Binding-site contacts:
Ligand atom O4 contacts residue LYS84 of chain 3.A at 2.8 Å (salt-bridge).
Ligand atom O3 contacts residue LYS84 of chain 3.A at 2.8 Å (salt-bridge).
Ligand atom C5 contacts residue LEU267 of chain 2.A at 3.8 Å (hydrophobic).
Ligand atom C4 contacts residue ARG105 of chain 2.A at 3.9 Å.
Ligand atom C4 contacts residue ARG167 of chain 2.A at 3.2 Å.
Ligand atom O1P contacts residue SER80 of chain 3.A at 2.9 Å (h-bond).
Ligand atom N2 contacts residue LEU267 of chain 2.A at 3.0 Å (h-bond).
Ligand atom O3P contacts residue THR53 of chain 2.A at 3.9 Å.
Ligand atom O3P contacts residue SER52 of chain 2.A at 2.7 Å (h-bond).
Ligand atom O3 contacts residue ARG105 of chain 2.A at 2.9 Å (salt-bridge).
Ligand atom O1P contacts residue LYS84 of chain 3.A at 2.5 Å (salt-bridge).
Ligand atom O2P contacts residue ARG54 of chain 2.A at 3.0 Å (salt-bridge).
Ligand atom O2P contacts residue SER80 of chain 3.A at 3.4 Å (h-bond).
Ligand atom C5 contacts residue ARG229 of chain 2.A at 3.4 Å.
Ligand atom O3P contacts residue THR55 of chain 2.A at 2.8 Å (h-bond).
Ligand atom O4 contacts residue ARG229 of chain 2.A at 2.9 Å (salt-bridge).
Ligand atom O1 contacts residue THR55 of chain 2.A at 3.3 Å (h-bond).
Ligand atom O1P contacts residue SER52 of chain 2.A at 3.7 Å.
Ligand atom O2 contacts residue ARG167 of chain 2.A at 2.6 Å (salt-bridge).
Ligand atom P contacts residue SER80 of chain 3.A at 3.8 Å.
Ligand atom C3 contacts residue GLN231 of chain 2.A at 3.7 Å.
Ligand atom C1 contacts residue HIS134 of chain 2.A at 3.9 Å.
Ligand atom O1P contacts residue ARG105 of chain 2.A at 2.7 Å (salt-bridge).
Ligand atom O2P contacts residue THR53 of chain 2.A at 3.2 Å (h-bond).
Ligand atom O3P contacts residue ARG54 of chain 2.A at 3.9 Å.
Ligand atom C1P contacts residue LEU267 of chain 2.A at 3.0 Å (hydrophobic).
Ligand atom C1 contacts residue LEU267 of chain 2.A at 3.4 Å (hydrophobic).
Ligand atom O3 contacts residue ARG167 of chain 2.A at 3.2 Å (salt-bridge).
Ligand atom C5 contacts residue GLN231 of chain 2.A at 3.5 Å.
Ligand atom O3P contacts residue ARG105 of chain 2.A at 2.9 Å (salt-bridge).
Ligand atom O4 contacts residue PRO268 of chain 2.A at 3.7 Å.
Ligand atom O1P contacts residue ALA51 of chain 2.A at 3.9 Å.
Ligand atom O5 contacts residue ARG229 of chain 2.A at 2.9 Å (salt-bridge).
Ligand atom O1 contacts residue ARG105 of chain 2.A at 2.5 Å (salt-bridge).
Ligand atom P contacts residue ARG105 of chain 2.A at 3.4 Å.
Ligand atom O5 contacts residue GLN231 of chain 2.A at 3.1 Å (h-bond).
Ligand atom C1 contacts residue ARG105 of chain 2.A at 3.5 Å.
Ligand atom C4 contacts residue LYS84 of chain 3.A at 3.5 Å.
Ligand atom O1 contacts residue HIS134 of chain 2.A at 2.8 Å.
Ligand atom O5 contacts residue LEU267 of chain 2.A at 3.8 Å.

Sequence of chain 2.A:
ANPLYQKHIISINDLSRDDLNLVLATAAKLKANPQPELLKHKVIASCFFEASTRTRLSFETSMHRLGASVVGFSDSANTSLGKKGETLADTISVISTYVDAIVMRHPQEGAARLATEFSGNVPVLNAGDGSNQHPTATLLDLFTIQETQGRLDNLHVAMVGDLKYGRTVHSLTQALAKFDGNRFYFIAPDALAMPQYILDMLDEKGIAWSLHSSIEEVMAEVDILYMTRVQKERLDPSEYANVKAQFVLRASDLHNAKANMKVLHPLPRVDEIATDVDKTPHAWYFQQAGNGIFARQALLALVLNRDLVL

This protein binds this small molecule.
Small molecule (SMILES): O=C(O)C[C@H](NC(=O)CP(=O)(O)O)C(=O)O

Sequence of chain 3.A:
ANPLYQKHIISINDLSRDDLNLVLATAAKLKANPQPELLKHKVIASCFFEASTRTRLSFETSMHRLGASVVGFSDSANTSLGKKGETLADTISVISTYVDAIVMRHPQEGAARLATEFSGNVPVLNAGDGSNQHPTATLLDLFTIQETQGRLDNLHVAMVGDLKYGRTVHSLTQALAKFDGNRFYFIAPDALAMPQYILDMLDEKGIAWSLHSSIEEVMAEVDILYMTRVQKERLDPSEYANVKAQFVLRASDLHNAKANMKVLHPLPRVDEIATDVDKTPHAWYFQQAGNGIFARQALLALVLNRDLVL